Sequence of chain 41.C:
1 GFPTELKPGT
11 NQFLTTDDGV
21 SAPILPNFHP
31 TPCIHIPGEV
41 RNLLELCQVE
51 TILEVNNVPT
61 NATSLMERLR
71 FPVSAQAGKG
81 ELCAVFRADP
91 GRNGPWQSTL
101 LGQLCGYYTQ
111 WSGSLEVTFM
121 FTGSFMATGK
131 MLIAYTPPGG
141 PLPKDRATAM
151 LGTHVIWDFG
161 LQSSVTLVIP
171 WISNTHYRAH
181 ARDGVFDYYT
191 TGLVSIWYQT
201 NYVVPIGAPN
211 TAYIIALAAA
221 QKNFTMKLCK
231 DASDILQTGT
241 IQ

Binding-site contacts:
Ligand atom N5 contacts residue PHE137 of chain 41.A at 3.5 Å.
Ligand atom C13 contacts residue PHE135 of chain 41.A at 3.4 Å (hydrophobic).
Ligand atom C19 contacts residue ILE24 of chain 41.C at 3.5 Å (hydrophobic).
Ligand atom C16 contacts residue PHE135 of chain 41.A at 3.4 Å (hydrophobic).
Ligand atom C14 contacts residue PHE155 of chain 41.A at 3.9 Å (hydrophobic).
Ligand atom C12 contacts residue MET195 of chain 41.A at 3.8 Å (hydrophobic).
Ligand atom C17 contacts residue PHE135 of chain 41.A at 3.9 Å (hydrophobic).
Ligand atom N4 contacts residue TRP203 of chain 41.A at 3.6 Å (h-bond).
Ligand atom C15 contacts residue MET195 of chain 41.A at 3.8 Å (hydrophobic).
Ligand atom O2 contacts residue PHE137 of chain 41.A at 4.0 Å.
Ligand atom N2 contacts residue TRP203 of chain 41.A at 3.9 Å.
Ligand atom C16 contacts residue ILE111 of chain 41.A at 3.5 Å (hydrophobic).
Ligand atom C5 contacts residue TRP203 of chain 41.A at 3.8 Å (hydrophobic).
Ligand atom C7 contacts residue TYR201 of chain 41.A at 3.8 Å (hydrophobic).
Ligand atom N5 contacts residue PHE233 of chain 41.A at 3.2 Å.
Ligand atom C2 contacts residue ASP112 of chain 41.A at 2.8 Å.
Ligand atom C15 contacts residue VAL192 of chain 41.A at 3.2 Å (hydrophobic).
Ligand atom N1 contacts residue THR114 of chain 41.A at 4.0 Å.
Ligand atom C18 contacts residue PHE155 of chain 41.A at 3.9 Å (hydrophobic).
Ligand atom C9 contacts residue ILE113 of chain 41.A at 3.7 Å (hydrophobic).
Ligand atom C14 contacts residue MET195 of chain 41.A at 3.9 Å (hydrophobic).
Ligand atom O1 contacts residue MET195 of chain 41.A at 3.2 Å.
Ligand atom N1 contacts residue ASP112 of chain 41.A at 3.9 Å.
Ligand atom C17 contacts residue PHE155 of chain 41.A at 3.7 Å (hydrophobic).
Ligand atom C22 contacts residue VAL179 of chain 41.A at 3.4 Å (hydrophobic).
Ligand atom C3 contacts residue ASP112 of chain 41.A at 3.0 Å.
Ligand atom N6 contacts residue ILE24 of chain 41.C at 3.9 Å.
Ligand atom C14 contacts residue PHE135 of chain 41.A at 3.7 Å (hydrophobic).
Ligand atom O3 contacts residue ASP112 of chain 41.A at 3.6 Å.
Ligand atom C7 contacts residue ASN228 of chain 41.A at 3.8 Å.
Ligand atom C13 contacts residue ILE111 of chain 41.A at 4.0 Å (hydrophobic).
Ligand atom C2 contacts residue THR114 of chain 41.A at 3.6 Å.
Ligand atom O3 contacts residue ILE113 of chain 41.A at 3.0 Å (h-bond).
Ligand atom C16 contacts residue PHE155 of chain 41.A at 3.9 Å (hydrophobic).
Ligand atom O2 contacts residue PHE233 of chain 41.A at 3.0 Å.
Ligand atom C13 contacts residue MET195 of chain 41.A at 3.9 Å (hydrophobic).
Ligand atom C4 contacts residue TRP203 of chain 41.A at 4.0 Å (hydrophobic).
Ligand atom C8 contacts residue TYR201 of chain 41.A at 3.3 Å (hydrophobic).
Ligand atom C19 contacts residue VAL192 of chain 41.A at 3.4 Å (hydrophobic).
Ligand atom N6 contacts residue PHE155 of chain 41.A at 3.8 Å.

Sequence of chain 42.C:
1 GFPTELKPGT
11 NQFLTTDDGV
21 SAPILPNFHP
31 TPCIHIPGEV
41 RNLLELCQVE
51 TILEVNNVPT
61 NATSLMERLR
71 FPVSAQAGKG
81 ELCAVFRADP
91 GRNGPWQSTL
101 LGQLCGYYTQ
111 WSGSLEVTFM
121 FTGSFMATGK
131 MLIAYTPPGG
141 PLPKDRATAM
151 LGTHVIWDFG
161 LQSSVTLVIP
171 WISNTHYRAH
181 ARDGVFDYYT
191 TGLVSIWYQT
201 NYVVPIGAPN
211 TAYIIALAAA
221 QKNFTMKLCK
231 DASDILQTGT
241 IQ

Sequence of chain 41.A:
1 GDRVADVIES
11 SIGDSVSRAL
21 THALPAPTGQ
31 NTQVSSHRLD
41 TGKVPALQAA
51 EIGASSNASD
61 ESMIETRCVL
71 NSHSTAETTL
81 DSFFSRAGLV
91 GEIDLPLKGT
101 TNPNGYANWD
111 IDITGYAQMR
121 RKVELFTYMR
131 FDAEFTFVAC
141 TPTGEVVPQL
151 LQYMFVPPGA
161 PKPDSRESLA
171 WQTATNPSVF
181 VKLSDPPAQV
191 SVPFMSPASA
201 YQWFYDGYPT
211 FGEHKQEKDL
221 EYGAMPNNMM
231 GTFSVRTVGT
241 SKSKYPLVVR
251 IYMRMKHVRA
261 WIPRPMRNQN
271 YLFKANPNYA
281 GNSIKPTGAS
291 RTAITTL

A protein and the small-molecule ligand that binds it are described below.
Small molecule (SMILES): Cc1nc(-c2ccc(OCCCCCN3CCN(c4ccnc(N)c4)C3=O)cc2)no1